Sequence of chain 1.D:
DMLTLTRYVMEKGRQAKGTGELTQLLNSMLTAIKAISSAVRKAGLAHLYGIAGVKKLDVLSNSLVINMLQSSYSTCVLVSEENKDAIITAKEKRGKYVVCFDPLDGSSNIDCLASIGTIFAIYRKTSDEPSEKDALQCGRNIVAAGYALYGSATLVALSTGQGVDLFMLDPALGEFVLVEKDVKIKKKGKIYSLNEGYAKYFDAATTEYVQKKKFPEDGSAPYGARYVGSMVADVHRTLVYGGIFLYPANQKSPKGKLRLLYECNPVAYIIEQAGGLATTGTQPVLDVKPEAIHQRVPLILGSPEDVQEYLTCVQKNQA

Sequence of chain 2.D:
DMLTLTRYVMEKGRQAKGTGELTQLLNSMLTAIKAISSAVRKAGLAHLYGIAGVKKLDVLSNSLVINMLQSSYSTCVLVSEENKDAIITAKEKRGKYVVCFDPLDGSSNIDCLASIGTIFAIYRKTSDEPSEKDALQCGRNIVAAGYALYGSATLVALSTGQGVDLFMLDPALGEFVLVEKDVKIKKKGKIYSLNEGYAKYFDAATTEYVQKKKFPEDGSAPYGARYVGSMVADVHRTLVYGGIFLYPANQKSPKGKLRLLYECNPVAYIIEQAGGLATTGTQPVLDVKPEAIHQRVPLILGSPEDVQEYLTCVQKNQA

Binding-site contacts:
Ligand atom C2 contacts residue ASP121 of chain 2.D at 3.9 Å.
Ligand atom P contacts residue TYR244 of chain 2.D at 3.8 Å.
Ligand atom O2 contacts residue GLU280 of chain 2.D at 3.5 Å (salt-bridge).
Ligand atom C5 contacts residue LYS274 of chain 2.D at 3.6 Å.
Ligand atom P contacts residue ASN212 of chain 2.D at 3.7 Å.
Ligand atom C2 contacts residue LYS274 of chain 2.D at 3.9 Å.
Ligand atom O4 contacts residue MET248 of chain 2.D at 3.4 Å (h-bond).
Ligand atom C1 contacts residue SO41 of chain 2.Z at 3.2 Å.
Ligand atom O3P contacts residue ARG243 of chain 1.D at 2.8 Å (salt-bridge).
Ligand atom O6 contacts residue TYR264 of chain 2.D at 3.6 Å.
Ligand atom O1P contacts residue ASN212 of chain 2.D at 2.9 Å (h-bond).
Ligand atom P contacts residue ARG243 of chain 1.D at 3.9 Å.
Ligand atom C3 contacts residue MET248 of chain 2.D at 3.6 Å (hydrophobic).
Ligand atom O3P contacts residue ASN212 of chain 2.D at 3.9 Å.
Ligand atom O1P contacts residue ARG243 of chain 1.D at 3.6 Å (salt-bridge).
Ligand atom O6 contacts residue LYS274 of chain 2.D at 2.8 Å (salt-bridge).
Ligand atom O2P contacts residue LYS274 of chain 2.D at 3.8 Å.
Ligand atom O1 contacts residue GLY122 of chain 2.D at 3.8 Å.
Ligand atom P contacts residue TYR264 of chain 2.D at 3.7 Å.
Ligand atom C3 contacts residue ASP121 of chain 2.D at 3.6 Å.
Ligand atom C6 contacts residue LYS274 of chain 2.D at 3.6 Å.
Ligand atom O3 contacts residue SER247 of chain 2.D at 3.6 Å.
Ligand atom O1P contacts residue TYR264 of chain 2.D at 3.8 Å.
Ligand atom O5 contacts residue LYS274 of chain 2.D at 2.8 Å (salt-bridge).
Ligand atom O1 contacts residue GLY246 of chain 2.D at 2.8 Å (h-bond).
Ligand atom C6 contacts residue TYR244 of chain 2.D at 3.5 Å (hydrophobic).
Ligand atom O1P contacts residue TYR244 of chain 2.D at 2.6 Å (h-bond).
Ligand atom O2P contacts residue TYR215 of chain 2.D at 2.5 Å (h-bond).
Ligand atom C6 contacts residue GLY246 of chain 2.D at 3.7 Å.
Ligand atom O1 contacts residue SO41 of chain 2.Z at 3.9 Å.
Ligand atom O3 contacts residue MET248 of chain 2.D at 2.8 Å (h-bond).
Ligand atom O3P contacts residue TYR215 of chain 2.D at 3.8 Å.
Ligand atom O2 contacts residue SO41 of chain 2.Z at 3.6 Å.
Ligand atom O2 contacts residue ASP121 of chain 2.D at 3.6 Å (salt-bridge).
Ligand atom P contacts residue LYS274 of chain 2.D at 3.9 Å.
Ligand atom C4 contacts residue GLY246 of chain 2.D at 3.4 Å.
Ligand atom O2P contacts residue TYR264 of chain 2.D at 2.7 Å (h-bond).
Ligand atom C4 contacts residue MET248 of chain 2.D at 3.6 Å (hydrophobic).
Ligand atom O3 contacts residue ASP121 of chain 2.D at 2.7 Å (salt-bridge).
Ligand atom P contacts residue TYR215 of chain 2.D at 3.6 Å.

A protein and the small-molecule ligand that binds it are described below.
Small molecule (SMILES): O=P(O)(O)OC[C@H]1O[C@@](O)(CO)[C@@H](O)[C@@H]1O